The protein below binds the small molecule below.
Small molecule (SMILES): Cc1noc(C)c1[C@@H]1C[C@@H](c2cc(-c3cncnc3)c(F)cc2F)N[C@@H](N)S1

Binding-site contacts:
Ligand atom F21 contacts residue TYR133 of chain 1.A at 3.4 Å.
Ligand atom O5 contacts residue GLN135 of chain 1.A at 3.6 Å.
Ligand atom C12 contacts residue GLY292 of chain 1.A at 3.6 Å.
Ligand atom C26 contacts residue GLN74 of chain 1.A at 3.5 Å.
Ligand atom C9 contacts residue TYR133 of chain 1.A at 3.7 Å (hydrophobic).
Ligand atom C12 contacts residue ASP290 of chain 1.A at 3.8 Å.
Ligand atom N6 contacts residue TYR133 of chain 1.A at 3.9 Å.
Ligand atom N14 contacts residue ASP290 of chain 1.A at 2.8 Å (salt-bridge).
Ligand atom C26 contacts residue GLY73 of chain 1.A at 3.4 Å.
Ligand atom C10 contacts residue ASP94 of chain 1.A at 3.7 Å.
Ligand atom C7 contacts residue GLN135 of chain 1.A at 3.8 Å.
Ligand atom C23 contacts residue GLY292 of chain 1.A at 3.6 Å.
Ligand atom N27 contacts residue GLY75 of chain 1.A at 3.5 Å.
Ligand atom C16 contacts residue GLY292 of chain 1.A at 3.5 Å.
Ligand atom F22 contacts residue ILE172 of chain 1.A at 3.6 Å.
Ligand atom C1 contacts residue TYR133 of chain 1.A at 3.8 Å (hydrophobic).
Ligand atom N27 contacts residue GLN74 of chain 1.A at 3.9 Å.
Ligand atom N14 contacts residue ASP94 of chain 1.A at 2.8 Å (salt-bridge).
Ligand atom O5 contacts residue TYR133 of chain 1.A at 3.9 Å.
Ligand atom N25 contacts residue GLY73 of chain 1.A at 3.4 Å (h-bond).
Ligand atom C2 contacts residue TYR133 of chain 1.A at 3.8 Å (hydrophobic).
Ligand atom N11 contacts residue GLY292 of chain 1.A at 3.7 Å.
Ligand atom F22 contacts residue TRP177 of chain 1.A at 3.2 Å.
Ligand atom N14 contacts residue GLY96 of chain 1.A at 3.9 Å.
Ligand atom N27 contacts residue GLY292 of chain 1.A at 3.6 Å (h-bond).
Ligand atom N14 contacts residue GLY292 of chain 1.A at 3.6 Å.
Ligand atom C19 contacts residue PHE170 of chain 1.A at 3.8 Å (hydrophobic).
Ligand atom C28 contacts residue LEU92 of chain 1.A at 3.9 Å (hydrophobic).
Ligand atom O5 contacts residue THR134 of chain 1.A at 3.8 Å.
Ligand atom F22 contacts residue PHE170 of chain 1.A at 3.5 Å.
Ligand atom C26 contacts residue GLY75 of chain 1.A at 3.5 Å.
Ligand atom C17 contacts residue LEU92 of chain 1.A at 3.9 Å (hydrophobic).
Ligand atom C26 contacts residue THR294 of chain 1.A at 3.8 Å.
Ligand atom C12 contacts residue ASP94 of chain 1.A at 3.5 Å.
Ligand atom S13 contacts residue GLY292 of chain 1.A at 3.7 Å.
Ligand atom N6 contacts residue THR134 of chain 1.A at 3.8 Å.
Ligand atom F21 contacts residue PHE170 of chain 1.A at 3.1 Å.
Ligand atom C28 contacts residue GLY292 of chain 1.A at 3.1 Å.
Ligand atom N11 contacts residue ASP94 of chain 1.A at 2.9 Å (salt-bridge).
Ligand atom S13 contacts residue THR293 of chain 1.A at 3.8 Å.

Sequence of chain 1.A:
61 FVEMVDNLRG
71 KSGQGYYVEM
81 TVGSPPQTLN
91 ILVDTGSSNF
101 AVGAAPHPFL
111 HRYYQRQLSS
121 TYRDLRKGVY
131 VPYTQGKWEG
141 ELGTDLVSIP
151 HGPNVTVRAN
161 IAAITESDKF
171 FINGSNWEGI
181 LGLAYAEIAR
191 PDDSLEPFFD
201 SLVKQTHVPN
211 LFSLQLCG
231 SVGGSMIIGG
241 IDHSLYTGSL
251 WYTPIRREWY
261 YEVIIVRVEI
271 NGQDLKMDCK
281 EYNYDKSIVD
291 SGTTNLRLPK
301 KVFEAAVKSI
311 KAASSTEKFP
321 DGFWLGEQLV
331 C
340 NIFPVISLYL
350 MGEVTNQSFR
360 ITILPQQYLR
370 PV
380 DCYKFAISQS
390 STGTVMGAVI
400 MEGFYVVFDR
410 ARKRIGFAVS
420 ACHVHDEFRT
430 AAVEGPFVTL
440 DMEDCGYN